Binding-site contacts:
Ligand atom O1B contacts residue ASN162 of chain 1.A at 3.4 Å (h-bond).
Ligand atom S1G contacts residue ASN45 of chain 1.A at 3.5 Å (h-bond).
Ligand atom O2G contacts residue LYS159 of chain 1.A at 2.7 Å (salt-bridge).
Ligand atom C2' contacts residue SER117 of chain 1.A at 3.5 Å.
Ligand atom O4' contacts residue VAL49 of chain 1.A at 3.7 Å.
Ligand atom O1A contacts residue GLY47 of chain 1.A at 3.6 Å.
Ligand atom N6 contacts residue LEU164 of chain 1.A at 3.4 Å.
Ligand atom O2' contacts residue SER117 of chain 1.A at 2.9 Å (h-bond).
Ligand atom O1B contacts residue SER161 of chain 1.A at 2.9 Å (h-bond).
Ligand atom S1G contacts residue LYS159 of chain 1.A at 3.4 Å (salt-bridge).
Ligand atom O2A contacts residue MG1 of chain 1.D at 2.4 Å.
Ligand atom PB contacts residue SER161 of chain 1.A at 3.6 Å.
Ligand atom C6 contacts residue ALA62 of chain 1.A at 3.4 Å (hydrophobic).
Ligand atom N1 contacts residue MET113 of chain 1.A at 3.1 Å (h-bond).
Ligand atom O3G contacts residue ASN45 of chain 1.A at 3.2 Å (h-bond).
Ligand atom O2A contacts residue LYS64 of chain 1.A at 2.8 Å (salt-bridge).
Ligand atom O2' contacts residue GLN120 of chain 1.A at 2.7 Å (h-bond).
Ligand atom N7 contacts residue MET110 of chain 1.A at 3.6 Å.
Ligand atom O1A contacts residue GLY44 of chain 1.A at 3.4 Å (h-bond).
Ligand atom O5' contacts residue VAL49 of chain 1.A at 3.7 Å.
Ligand atom O1B contacts residue MG1 of chain 1.D at 2.2 Å.
Ligand atom C2 contacts residue MET113 of chain 1.A at 3.3 Å (hydrophobic).
Ligand atom N6 contacts residue ALA62 of chain 1.A at 3.4 Å.
Ligand atom O3G contacts residue GLY44 of chain 1.A at 3.1 Å.
Ligand atom O2A contacts residue ASP175 of chain 1.A at 3.0 Å (salt-bridge).
Ligand atom N6 contacts residue GLU111 of chain 1.A at 2.8 Å (salt-bridge).
Ligand atom O1A contacts residue 3BM1 of chain 1.B at 2.9 Å (h-bond).
Ligand atom PG contacts residue LYS159 of chain 1.A at 3.4 Å.
Ligand atom O2A contacts residue 3BM1 of chain 1.B at 3.4 Å (h-bond).
Ligand atom C6 contacts residue LEU164 of chain 1.A at 3.4 Å (hydrophobic).
Ligand atom C5 contacts residue LEU164 of chain 1.A at 3.5 Å (hydrophobic).
Ligand atom PA contacts residue 3BM1 of chain 1.B at 3.7 Å.
Ligand atom C5' contacts residue GLY42 of chain 1.A at 3.6 Å.
Ligand atom O2B contacts residue SER161 of chain 1.A at 3.5 Å (h-bond).
Ligand atom C5' contacts residue ALA43 of chain 1.A at 3.7 Å (hydrophobic).
Ligand atom N6 contacts residue MET110 of chain 1.A at 3.6 Å.
Ligand atom PB contacts residue MG1 of chain 1.D at 3.5 Å.
Ligand atom O3G contacts residue 3BM1 of chain 1.B at 2.7 Å (h-bond).
Ligand atom PA contacts residue MG1 of chain 1.D at 3.4 Å.
Ligand atom O3A contacts residue GLY44 of chain 1.A at 3.3 Å.

The small molecule below binds the protein below.
Small molecule (SMILES): Nc1ncnc2c1ncn2[C@@H]1O[C@H](COP(=O)(O)OP(=O)(O)OP(O)(O)=S)[C@@H](O)[C@H]1O

Sequence of chain 1.A:
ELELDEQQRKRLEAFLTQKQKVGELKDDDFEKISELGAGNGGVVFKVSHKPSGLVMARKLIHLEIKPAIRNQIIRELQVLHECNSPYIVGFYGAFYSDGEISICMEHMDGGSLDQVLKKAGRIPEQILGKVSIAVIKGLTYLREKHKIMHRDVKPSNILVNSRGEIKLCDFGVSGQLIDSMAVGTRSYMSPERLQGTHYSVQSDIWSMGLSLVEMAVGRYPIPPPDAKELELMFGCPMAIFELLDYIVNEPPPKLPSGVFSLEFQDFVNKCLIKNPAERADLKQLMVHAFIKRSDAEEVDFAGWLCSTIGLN